The protein below binds the small molecule below.
Small molecule (SMILES): O=S(=O)(O)c1cccc2cccc(Nc3ccccc3)c12

Binding-site contacts:
Ligand atom C4 contacts residue LYS6 of chain 1.B at 3.9 Å.
Ligand atom C16 contacts residue LEU8 of chain 1.B at 3.9 Å (hydrophobic).
Ligand atom C13 contacts residue ALA99 of chain 1.B at 4.2 Å (hydrophobic).
Ligand atom C4 contacts residue VAL7 of chain 1.B at 3.3 Å (hydrophobic).
Ligand atom C3 contacts residue ALA100 of chain 1.B at 4.3 Å (hydrophobic).
Ligand atom C1 contacts residue LEU8 of chain 1.B at 3.6 Å (hydrophobic).
Ligand atom C3 contacts residue VAL7 of chain 1.B at 3.5 Å (hydrophobic).
Ligand atom C4 contacts residue LEU8 of chain 1.B at 3.5 Å (hydrophobic).
Ligand atom C3 contacts residue LEU8 of chain 1.B at 3.5 Å (hydrophobic).
Ligand atom C3 contacts residue LYS6 of chain 1.B at 3.5 Å.
Ligand atom C2 contacts residue LYS6 of chain 1.B at 4.2 Å.
Ligand atom C10 contacts residue LEU8 of chain 1.B at 3.7 Å (hydrophobic).
Ligand atom C6 contacts residue SER43 of chain 1.B at 3.6 Å.
Ligand atom C5 contacts residue VAL7 of chain 1.B at 4.3 Å (hydrophobic).
Ligand atom C2 contacts residue ALA99 of chain 1.B at 4.1 Å (hydrophobic).
Ligand atom C6 contacts residue PRO15 of chain 1.B at 4.1 Å (hydrophobic).
Ligand atom C9 contacts residue LEU8 of chain 1.B at 4.2 Å (hydrophobic).
Ligand atom C2 contacts residue LEU8 of chain 1.B at 3.9 Å (hydrophobic).
Ligand atom C7 contacts residue PRO15 of chain 1.B at 4.3 Å (hydrophobic).
Ligand atom C12 contacts residue ALA99 of chain 1.B at 4.0 Å (hydrophobic).
Ligand atom C3 contacts residue ALA99 of chain 1.B at 4.4 Å (hydrophobic).
Ligand atom C7 contacts residue SER43 of chain 1.B at 3.8 Å.
Ligand atom O2 contacts residue LEU8 of chain 1.B at 3.9 Å.
Ligand atom C5 contacts residue LEU8 of chain 1.B at 4.0 Å (hydrophobic).
Ligand atom C11 contacts residue LEU8 of chain 1.B at 4.2 Å (hydrophobic).
Ligand atom N contacts residue LEU8 of chain 1.B at 4.0 Å.
Ligand atom C6 contacts residue VAL7 of chain 1.B at 4.2 Å (hydrophobic).
Ligand atom C13 contacts residue THR110 of chain 1.B at 3.9 Å.
Ligand atom C10 contacts residue LYS6 of chain 1.B at 4.5 Å.

Sequence of chain 1.B:
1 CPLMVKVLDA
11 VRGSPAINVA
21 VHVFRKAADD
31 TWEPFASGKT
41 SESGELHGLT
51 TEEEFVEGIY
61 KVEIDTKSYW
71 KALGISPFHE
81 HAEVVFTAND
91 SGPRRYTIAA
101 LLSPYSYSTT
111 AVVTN